Binding-site contacts:
Ligand atom O3 contacts residue NAG1 of chain 1.X at 3.2 Å (h-bond).
Ligand atom C5 contacts residue ASN355 of chain 1.D at 3.6 Å.
Ligand atom C8 contacts residue NAG1 of chain 1.X at 4.2 Å.
Ligand atom C3 contacts residue ASN355 of chain 1.D at 3.8 Å.
Ligand atom C4 contacts residue NAG1 of chain 1.X at 4.3 Å.
Ligand atom C7 contacts residue NAG1 of chain 1.X at 4.3 Å.
Ligand atom O4 contacts residue NAG1 of chain 1.X at 3.5 Å.
Ligand atom C1 contacts residue SER357 of chain 1.D at 4.2 Å.
Ligand atom C1 contacts residue NAG1 of chain 1.X at 3.4 Å.
Ligand atom O5 contacts residue SER357 of chain 1.D at 4.1 Å.
Ligand atom C4 contacts residue ASN355 of chain 1.D at 4.2 Å.
Ligand atom N2 contacts residue ASN355 of chain 1.D at 2.9 Å (h-bond).
Ligand atom C3 contacts residue NAG1 of chain 1.X at 3.4 Å.
Ligand atom C6 contacts residue NAG1 of chain 1.X at 3.3 Å.
Ligand atom C5 contacts residue NAG1 of chain 1.X at 3.7 Å.
Ligand atom C7 contacts residue ASN355 of chain 1.D at 3.9 Å.
Ligand atom C5 contacts residue SER357 of chain 1.D at 4.2 Å.
Ligand atom C1 contacts residue ASN355 of chain 1.D at 1.4 Å.
Ligand atom C2 contacts residue NAG1 of chain 1.X at 3.7 Å.
Ligand atom O6 contacts residue SER357 of chain 1.D at 4.2 Å.
Ligand atom O6 contacts residue NAG1 of chain 1.X at 3.0 Å (h-bond).
Ligand atom O7 contacts residue NAG1 of chain 1.X at 4.1 Å.
Ligand atom N2 contacts residue NAG1 of chain 1.X at 3.2 Å (h-bond).
Ligand atom C2 contacts residue ASN355 of chain 1.D at 2.5 Å.
Ligand atom O5 contacts residue ASN355 of chain 1.D at 2.3 Å (h-bond).
Ligand atom O7 contacts residue ASN355 of chain 1.D at 4.4 Å.
Ligand atom O5 contacts residue NAG1 of chain 1.X at 3.0 Å (h-bond).

Sequence of chain 1.D:
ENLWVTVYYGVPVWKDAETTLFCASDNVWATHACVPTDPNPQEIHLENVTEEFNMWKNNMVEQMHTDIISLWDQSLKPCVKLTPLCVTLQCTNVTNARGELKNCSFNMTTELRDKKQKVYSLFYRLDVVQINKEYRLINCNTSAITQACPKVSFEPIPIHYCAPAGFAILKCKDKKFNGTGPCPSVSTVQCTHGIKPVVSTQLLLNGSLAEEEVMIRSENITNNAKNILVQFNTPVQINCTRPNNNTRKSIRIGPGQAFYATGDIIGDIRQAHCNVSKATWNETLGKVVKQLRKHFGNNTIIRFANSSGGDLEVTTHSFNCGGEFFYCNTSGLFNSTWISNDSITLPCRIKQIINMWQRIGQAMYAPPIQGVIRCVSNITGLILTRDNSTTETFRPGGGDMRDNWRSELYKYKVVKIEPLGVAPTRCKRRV

This protein binds this small molecule.
Small molecule (SMILES): CC(=O)N[C@H]1[C@H](O[C@H]2[C@H](O)[C@@H](NC(C)=O)CO[C@@H]2CO)O[C@H](CO)[C@@H](O)[C@@H]1O